The protein below binds the small molecule below.
Small molecule (SMILES): CCN[C@H]1CN(CCCOC)S(=O)(=O)c2sc(S(N)(=O)=O)cc21

Sequence of chain 1.A:
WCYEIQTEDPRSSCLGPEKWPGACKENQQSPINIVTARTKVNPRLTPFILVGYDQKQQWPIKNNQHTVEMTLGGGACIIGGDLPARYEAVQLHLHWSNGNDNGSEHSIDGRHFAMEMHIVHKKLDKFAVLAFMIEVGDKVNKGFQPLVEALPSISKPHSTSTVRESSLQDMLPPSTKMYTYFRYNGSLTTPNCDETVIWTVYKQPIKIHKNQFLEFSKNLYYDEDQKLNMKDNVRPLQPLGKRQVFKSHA

Binding-site contacts:
Ligand atom O4 contacts residue HIS118 of chain 1.A at 3.6 Å (h-bond).
Ligand atom S1 contacts residue HIS93 of chain 1.A at 3.7 Å.
Ligand atom N2 contacts residue HIS93 of chain 1.A at 3.1 Å (h-bond).
Ligand atom C5 contacts residue ASN64 of chain 1.A at 4.1 Å.
Ligand atom C9 contacts residue LEU196 of chain 1.A at 4.2 Å (hydrophobic).
Ligand atom N2 contacts residue HIS95 of chain 1.A at 3.3 Å (h-bond).
Ligand atom O3 contacts residue LEU196 of chain 1.A at 3.4 Å.
Ligand atom S2 contacts residue HIS93 of chain 1.A at 4.1 Å.
Ligand atom O4 contacts residue TRP207 of chain 1.A at 4.2 Å.
Ligand atom S2 contacts residue VAL120 of chain 1.A at 3.5 Å.
Ligand atom O2 contacts residue PHE135 of chain 1.A at 3.3 Å.
Ligand atom O5 contacts residue GLN91 of chain 1.A at 2.8 Å (h-bond).
Ligand atom N2 contacts residue ZN1 of chain 1.B at 1.9 Å.
Ligand atom O3 contacts residue THR197 of chain 1.A at 2.8 Å (h-bond).
Ligand atom C8 contacts residue THR198 of chain 1.A at 3.2 Å.
Ligand atom C7 contacts residue ZN1 of chain 1.B at 4.2 Å.
Ligand atom O4 contacts residue HIS93 of chain 1.A at 3.1 Å.
Ligand atom C6 contacts residue ASN64 of chain 1.A at 4.1 Å.
Ligand atom O3 contacts residue TRP207 of chain 1.A at 3.5 Å.
Ligand atom O1 contacts residue PHE135 of chain 1.A at 3.7 Å.
Ligand atom N2 contacts residue HIS118 of chain 1.A at 3.8 Å.
Ligand atom C10 contacts residue LEU196 of chain 1.A at 4.2 Å (hydrophobic).
Ligand atom O2 contacts residue VAL120 of chain 1.A at 4.1 Å.
Ligand atom C7 contacts residue LEU196 of chain 1.A at 4.2 Å (hydrophobic).
Ligand atom S1 contacts residue ZN1 of chain 1.B at 3.0 Å.
Ligand atom C6 contacts residue THR198 of chain 1.A at 4.3 Å.
Ligand atom C2 contacts residue LEU196 of chain 1.A at 3.6 Å (hydrophobic).
Ligand atom C11 contacts residue THR198 of chain 1.A at 3.4 Å.
Ligand atom N2 contacts residue THR197 of chain 1.A at 2.7 Å (h-bond).
Ligand atom C9 contacts residue THR198 of chain 1.A at 3.6 Å.
Ligand atom C5 contacts residue THR198 of chain 1.A at 4.2 Å.
Ligand atom O3 contacts residue ZN1 of chain 1.B at 3.9 Å.
Ligand atom S1 contacts residue THR197 of chain 1.A at 3.7 Å.
Ligand atom C8 contacts residue LEU196 of chain 1.A at 4.2 Å (hydrophobic).
Ligand atom C7 contacts residue HIS93 of chain 1.A at 3.7 Å.
Ligand atom O4 contacts residue ZN1 of chain 1.B at 2.8 Å.
Ligand atom N1 contacts residue THR198 of chain 1.A at 3.1 Å (h-bond).
Ligand atom O4 contacts residue VAL120 of chain 1.A at 4.0 Å.
Ligand atom C4 contacts residue PHE135 of chain 1.A at 4.0 Å (hydrophobic).
Ligand atom O4 contacts residue VAL137 of chain 1.A at 4.1 Å.